Binding-site contacts:
Ligand atom C6 contacts residue GLY184 of chain 1.FA at 3.7 Å.
Ligand atom O2B contacts residue LYS228 of chain 1.FA at 3.5 Å (salt-bridge).
Ligand atom O2A contacts residue PHE315 of chain 1.GA at 3.2 Å.
Ligand atom O4' contacts residue GLY225 of chain 1.FA at 3.7 Å.
Ligand atom C5' contacts residue GLY225 of chain 1.FA at 3.9 Å.
Ligand atom N6 contacts residue ILE183 of chain 1.FA at 3.0 Å.
Ligand atom O3A contacts residue GLY227 of chain 1.FA at 3.6 Å.
Ligand atom O3A contacts residue GLY225 of chain 1.FA at 3.4 Å.
Ligand atom O2B contacts residue PRO224 of chain 1.FA at 3.7 Å.
Ligand atom C6 contacts residue ILE183 of chain 1.FA at 3.4 Å (hydrophobic).
Ligand atom O2B contacts residue GLY225 of chain 1.FA at 2.8 Å (h-bond).
Ligand atom N1 contacts residue GLY182 of chain 1.FA at 3.7 Å.
Ligand atom O2G contacts residue MG1 of chain 1.CB at 2.1 Å.
Ligand atom O3G contacts residue ARG342 of chain 1.GA at 3.1 Å (salt-bridge).
Ligand atom O1B contacts residue MG1 of chain 1.CB at 2.4 Å.
Ligand atom O4' contacts residue ALA389 of chain 1.FA at 3.9 Å.
Ligand atom N3B contacts residue GLY225 of chain 1.FA at 3.4 Å (h-bond).
Ligand atom C8 contacts residue GLY227 of chain 1.FA at 3.8 Å.
Ligand atom O4' contacts residue GLY388 of chain 1.FA at 3.5 Å (h-bond).
Ligand atom N6 contacts residue GLY184 of chain 1.FA at 3.5 Å (h-bond).
Ligand atom O5' contacts residue GLY225 of chain 1.FA at 3.2 Å (h-bond).
Ligand atom C1' contacts residue GLY388 of chain 1.FA at 3.8 Å.
Ligand atom O1B contacts residue THR229 of chain 1.FA at 3.0 Å (h-bond).
Ligand atom PB contacts residue GLY225 of chain 1.FA at 3.6 Å.
Ligand atom O2' contacts residue HIS364 of chain 1.FA at 3.8 Å.
Ligand atom C8 contacts residue THR226 of chain 1.FA at 3.4 Å.
Ligand atom N7 contacts residue THR226 of chain 1.FA at 3.4 Å (h-bond).
Ligand atom O2B contacts residue THR226 of chain 1.FA at 2.9 Å (h-bond).
Ligand atom N1 contacts residue ILE360 of chain 1.FA at 3.9 Å.
Ligand atom PB contacts residue MG1 of chain 1.CB at 3.3 Å.
Ligand atom O1G contacts residue LYS228 of chain 1.FA at 3.4 Å (salt-bridge).
Ligand atom N1 contacts residue ILE183 of chain 1.FA at 3.9 Å.
Ligand atom N3B contacts residue MG1 of chain 1.CB at 3.1 Å.
Ligand atom O1B contacts residue LYS228 of chain 1.FA at 3.5 Å.
Ligand atom N1 contacts residue GLY184 of chain 1.FA at 3.4 Å (h-bond).
Ligand atom O2B contacts residue GLY227 of chain 1.FA at 3.4 Å (h-bond).
Ligand atom N3B contacts residue LYS228 of chain 1.FA at 3.7 Å.
Ligand atom C4 contacts residue LEU230 of chain 1.FA at 3.8 Å (hydrophobic).
Ligand atom PG contacts residue MG1 of chain 1.CB at 3.2 Å.
Ligand atom O1G contacts residue PRO224 of chain 1.FA at 3.7 Å.

The protein below binds the small molecule below.
Small molecule (SMILES): Nc1ncnc2c1ncn2[C@@H]1O[C@H](CO[P](=O)(O)O[P](=O)(O)NP(=O)(O)O)[C@@H](O)[C@H]1O

Sequence of chain 1.FA:
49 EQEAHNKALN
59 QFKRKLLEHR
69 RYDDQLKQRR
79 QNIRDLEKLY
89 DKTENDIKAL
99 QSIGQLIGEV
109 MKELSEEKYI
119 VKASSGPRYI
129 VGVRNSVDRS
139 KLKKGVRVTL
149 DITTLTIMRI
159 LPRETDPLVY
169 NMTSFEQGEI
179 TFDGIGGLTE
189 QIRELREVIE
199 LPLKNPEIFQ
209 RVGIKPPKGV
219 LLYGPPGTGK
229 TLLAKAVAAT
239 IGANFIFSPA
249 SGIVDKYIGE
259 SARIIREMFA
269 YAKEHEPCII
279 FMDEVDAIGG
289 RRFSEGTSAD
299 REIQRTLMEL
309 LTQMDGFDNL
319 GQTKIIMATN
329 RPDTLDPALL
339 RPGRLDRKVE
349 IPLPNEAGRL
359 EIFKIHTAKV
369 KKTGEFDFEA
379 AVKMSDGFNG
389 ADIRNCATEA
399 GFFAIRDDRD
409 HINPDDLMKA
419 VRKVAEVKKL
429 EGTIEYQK

Sequence of chain 1.GA:
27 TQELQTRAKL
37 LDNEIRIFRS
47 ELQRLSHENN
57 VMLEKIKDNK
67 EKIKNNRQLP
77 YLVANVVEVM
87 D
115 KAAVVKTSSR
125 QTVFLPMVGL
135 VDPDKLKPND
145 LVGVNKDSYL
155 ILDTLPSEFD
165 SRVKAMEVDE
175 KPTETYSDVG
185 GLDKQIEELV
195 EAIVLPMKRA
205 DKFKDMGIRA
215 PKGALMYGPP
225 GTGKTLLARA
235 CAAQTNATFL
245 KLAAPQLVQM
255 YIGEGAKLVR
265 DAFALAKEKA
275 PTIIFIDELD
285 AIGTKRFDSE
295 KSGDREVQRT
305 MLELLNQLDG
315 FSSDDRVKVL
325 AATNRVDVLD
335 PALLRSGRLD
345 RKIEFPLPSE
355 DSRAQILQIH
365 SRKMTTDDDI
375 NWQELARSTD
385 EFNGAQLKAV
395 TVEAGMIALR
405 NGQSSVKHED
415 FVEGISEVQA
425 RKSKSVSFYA